Binding-site contacts:
Ligand atom O31 contacts residue GLY121 of chain 1.A at 4.0 Å.
Ligand atom O91 contacts residue VAL325 of chain 1.A at 3.6 Å.
Ligand atom O72 contacts residue SER197 of chain 1.A at 2.9 Å (h-bond).
Ligand atom C18 contacts residue TYR328 of chain 1.A at 3.6 Å (hydrophobic).
Ligand atom C17 contacts residue ASP249 of chain 1.A at 3.6 Å.
Ligand atom C15 contacts residue SER122 of chain 1.A at 3.8 Å.
Ligand atom C7 contacts residue SER197 of chain 1.A at 3.3 Å.
Ligand atom O13 contacts residue ARG250 of chain 1.A at 3.9 Å.
Ligand atom C14 contacts residue ARG250 of chain 1.A at 3.9 Å.
Ligand atom O72 contacts residue ARG250 of chain 1.A at 3.6 Å.
Ligand atom O72 contacts residue SER122 of chain 1.A at 3.2 Å (h-bond).
Ligand atom O71 contacts residue SER122 of chain 1.A at 2.8 Å (h-bond).
Ligand atom O91 contacts residue GLY326 of chain 1.A at 3.0 Å (h-bond).
Ligand atom O92 contacts residue ILE23 of chain 1.A at 4.0 Å.
Ligand atom O13 contacts residue ASP249 of chain 1.A at 3.0 Å (salt-bridge).
Ligand atom C16 contacts residue ASP249 of chain 1.A at 4.0 Å.
Ligand atom C18 contacts residue SER197 of chain 1.A at 3.9 Å.
Ligand atom O13 contacts residue PHE244 of chain 1.A at 3.9 Å.
Ligand atom C2 contacts residue PHE26 of chain 1.A at 3.9 Å (hydrophobic).
Ligand atom C7 contacts residue SER122 of chain 1.A at 3.2 Å.
Ligand atom O31 contacts residue ILE132 of chain 1.A at 3.6 Å.
Ligand atom C17 contacts residue TYR253 of chain 1.A at 3.5 Å (hydrophobic).
Ligand atom C2 contacts residue ILE132 of chain 1.A at 3.9 Å (hydrophobic).
Ligand atom C17 contacts residue TYR30 of chain 1.A at 3.9 Å (hydrophobic).
Ligand atom C18 contacts residue ASP196 of chain 1.A at 3.5 Å.
Ligand atom C16 contacts residue ARG250 of chain 1.A at 3.6 Å.
Ligand atom C17 contacts residue ARG34 of chain 1.A at 3.7 Å.
Ligand atom O31 contacts residue TYR133 of chain 1.A at 2.7 Å (h-bond).
Ligand atom C3 contacts residue TYR133 of chain 1.A at 3.5 Å (hydrophobic).
Ligand atom C3 contacts residue ILE132 of chain 1.A at 3.9 Å (hydrophobic).
Ligand atom O71 contacts residue GLY121 of chain 1.A at 3.1 Å (h-bond).
Ligand atom C15 contacts residue ARG250 of chain 1.A at 3.5 Å.
Ligand atom C1 contacts residue PHE26 of chain 1.A at 3.6 Å (hydrophobic).
Ligand atom C18 contacts residue TYR133 of chain 1.A at 3.4 Å (hydrophobic).
Ligand atom C14 contacts residue VAL245 of chain 1.A at 3.8 Å (hydrophobic).
Ligand atom O71 contacts residue SER197 of chain 1.A at 3.1 Å (h-bond).
Ligand atom O13 contacts residue VAL245 of chain 1.A at 3.6 Å.
Ligand atom C17 contacts residue ARG250 of chain 1.A at 3.9 Å.
Ligand atom C11 contacts residue ILE23 of chain 1.A at 3.8 Å (hydrophobic).
Ligand atom O92 contacts residue VAL325 of chain 1.A at 3.9 Å.

The small molecule below binds the protein below.
Small molecule (SMILES): C=C1C[C@]23C[C@@]1(O)CC[C@H]2[C@@]12C=C[C@H](O)[C@@](C)(C(=O)O1)[C@H]2[C@@H]3C(=O)O

Sequence of chain 1.A:
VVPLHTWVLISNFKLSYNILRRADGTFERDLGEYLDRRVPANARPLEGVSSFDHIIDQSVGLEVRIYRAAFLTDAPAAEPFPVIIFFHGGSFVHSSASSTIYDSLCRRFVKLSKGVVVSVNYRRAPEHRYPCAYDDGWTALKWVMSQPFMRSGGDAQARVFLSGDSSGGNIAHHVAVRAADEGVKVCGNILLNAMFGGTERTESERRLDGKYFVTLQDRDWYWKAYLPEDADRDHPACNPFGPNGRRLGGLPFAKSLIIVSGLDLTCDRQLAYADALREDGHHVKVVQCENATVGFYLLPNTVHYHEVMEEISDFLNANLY